Sequence of chain 1.G:
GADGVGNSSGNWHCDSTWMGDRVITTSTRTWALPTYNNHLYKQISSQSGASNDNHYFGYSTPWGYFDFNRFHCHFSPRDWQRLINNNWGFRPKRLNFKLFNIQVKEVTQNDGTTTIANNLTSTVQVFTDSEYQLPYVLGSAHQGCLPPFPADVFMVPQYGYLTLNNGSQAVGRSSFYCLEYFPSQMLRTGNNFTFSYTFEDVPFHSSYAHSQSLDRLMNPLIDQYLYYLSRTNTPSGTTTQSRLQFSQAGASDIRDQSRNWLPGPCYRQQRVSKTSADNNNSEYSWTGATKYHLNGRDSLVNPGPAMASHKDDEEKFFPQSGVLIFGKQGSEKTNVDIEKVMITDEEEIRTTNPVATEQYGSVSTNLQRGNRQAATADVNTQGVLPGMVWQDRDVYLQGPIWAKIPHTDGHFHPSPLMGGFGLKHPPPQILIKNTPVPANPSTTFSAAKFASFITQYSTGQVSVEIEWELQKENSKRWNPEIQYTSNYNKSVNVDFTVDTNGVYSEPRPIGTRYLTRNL

Binding-site contacts:
Ligand atom C8 contacts residue PRO419 of chain 1.G at 4.4 Å (hydrophobic).
Ligand atom P contacts residue PRO630 of chain 1.G at 4.5 Å.
Ligand atom N7 contacts residue SER631 of chain 1.G at 3.3 Å.
Ligand atom C2 contacts residue PRO630 of chain 1.G at 3.5 Å (hydrophobic).
Ligand atom C5 contacts residue SER631 of chain 1.G at 3.9 Å.
Ligand atom C4 contacts residue SER631 of chain 1.G at 4.4 Å.
Ligand atom N6 contacts residue VAL418 of chain 1.G at 3.5 Å.
Ligand atom N1 contacts residue GLY638 of chain 1.G at 3.5 Å (h-bond).
Ligand atom C2' contacts residue HIS629 of chain 1.G at 4.5 Å.
Ligand atom N7 contacts residue HIS629 of chain 1.G at 4.3 Å.
Ligand atom C8 contacts residue SER631 of chain 1.G at 3.8 Å.
Ligand atom C6 contacts residue VAL418 of chain 1.G at 4.0 Å (hydrophobic).
Ligand atom C1' contacts residue HIS629 of chain 1.G at 3.8 Å.
Ligand atom O4' contacts residue PRO630 of chain 1.G at 3.4 Å.
Ligand atom N6 contacts residue GLY638 of chain 1.G at 3.0 Å (h-bond).
Ligand atom N6 contacts residue PRO419 of chain 1.G at 4.5 Å.
Ligand atom C6 contacts residue SER631 of chain 1.G at 4.3 Å.
Ligand atom C5 contacts residue PRO419 of chain 1.G at 4.0 Å (hydrophobic).
Ligand atom N1 contacts residue PRO630 of chain 1.G at 4.0 Å.
Ligand atom N1 contacts residue VAL418 of chain 1.G at 4.1 Å.
Ligand atom C1' contacts residue PRO630 of chain 1.G at 4.0 Å (hydrophobic).
Ligand atom C6 contacts residue PRO419 of chain 1.G at 4.1 Å (hydrophobic).
Ligand atom N7 contacts residue PRO419 of chain 1.G at 4.0 Å.
Ligand atom O1P contacts residue LYS640 of chain 1.G at 4.4 Å.
Ligand atom C8 contacts residue HIS629 of chain 1.G at 3.6 Å.
Ligand atom C5 contacts residue PRO630 of chain 1.G at 4.1 Å (hydrophobic).
Ligand atom C6 contacts residue GLY638 of chain 1.G at 3.9 Å.
Ligand atom O5' contacts residue PRO630 of chain 1.G at 3.9 Å.
Ligand atom P contacts residue HIS627 of chain 1.G at 4.0 Å.
Ligand atom C4 contacts residue PRO630 of chain 1.G at 3.6 Å (hydrophobic).
Ligand atom N9 contacts residue HIS629 of chain 1.G at 4.3 Å.
Ligand atom N1 contacts residue PRO419 of chain 1.G at 4.4 Å.
Ligand atom O1P contacts residue PRO630 of chain 1.G at 4.3 Å.
Ligand atom C6 contacts residue PRO630 of chain 1.G at 4.3 Å (hydrophobic).
Ligand atom C4 contacts residue PRO419 of chain 1.G at 4.4 Å (hydrophobic).
Ligand atom N3 contacts residue PRO630 of chain 1.G at 3.3 Å.
Ligand atom O4' contacts residue HIS629 of chain 1.G at 4.2 Å.
Ligand atom N6 contacts residue PHE637 of chain 1.G at 4.0 Å.
Ligand atom N6 contacts residue SER631 of chain 1.G at 4.2 Å.
Ligand atom N9 contacts residue PRO630 of chain 1.G at 4.0 Å.

This protein binds this small molecule.
Small molecule (SMILES): Nc1ncnc2c1ncn2[C@H]1C[C@H](O)[C@@H](COP(=O)(O)O)O1